The protein below binds the small molecule below.
Small molecule (SMILES): C[S@@H](CCCN)C[C@H]1O[C@@H](n2cnc3c(N)ncnc32)[C@H](O)[C@@H]1O

Binding-site contacts:
Ligand atom C8 contacts residue SER173 of chain 1.D at 3.3 Å.
Ligand atom N1 contacts residue GLY153 of chain 1.D at 2.9 Å (h-bond).
Ligand atom N7 contacts residue ALA179 of chain 1.D at 3.1 Å (h-bond).
Ligand atom C2 contacts residue ILE122 of chain 1.D at 3.7 Å (hydrophobic).
Ligand atom O4' contacts residue ASP171 of chain 1.D at 3.6 Å.
Ligand atom C2 contacts residue CYS120 of chain 1.D at 3.6 Å (hydrophobic).
Ligand atom O3' contacts residue VAL126 of chain 1.D at 3.3 Å.
Ligand atom N3 contacts residue ILE122 of chain 1.D at 3.3 Å (h-bond).
Ligand atom C3' contacts residue GLU121 of chain 1.D at 3.5 Å.
Ligand atom O3' contacts residue GLU121 of chain 1.D at 2.8 Å (salt-bridge).
Ligand atom CA contacts residue TYR76 of chain 1.D at 3.2 Å (hydrophobic).
Ligand atom O2' contacts residue GLU121 of chain 1.D at 2.6 Å (salt-bridge).
Ligand atom C4' contacts residue ASP171 of chain 1.D at 3.6 Å.
Ligand atom C2 contacts residue GLY153 of chain 1.D at 3.5 Å.
Ligand atom N6 contacts residue PRO178 of chain 1.D at 2.9 Å (h-bond).
Ligand atom CE contacts residue ASP101 of chain 1.D at 2.9 Å.
Ligand atom O2' contacts residue GLN46 of chain 1.D at 2.8 Å (h-bond).
Ligand atom O4' contacts residue GLY98 of chain 1.D at 3.4 Å.
Ligand atom CG contacts residue GLN67 of chain 1.D at 3.4 Å.
Ligand atom N6 contacts residue ASP152 of chain 1.D at 3.0 Å (salt-bridge).
Ligand atom C6 contacts residue LEU182 of chain 1.D at 3.5 Å (hydrophobic).
Ligand atom C5' contacts residue SER172 of chain 1.D at 3.5 Å.
Ligand atom N1 contacts residue ASP152 of chain 1.D at 3.5 Å (salt-bridge).
Ligand atom CA contacts residue GLN67 of chain 1.D at 3.6 Å.
Ligand atom CA contacts residue TYR240 of chain 1.D at 3.3 Å (hydrophobic).
Ligand atom N contacts residue TYR76 of chain 1.D at 3.4 Å.
Ligand atom CB contacts residue GLN67 of chain 1.D at 3.1 Å.
Ligand atom C2' contacts residue GLU121 of chain 1.D at 3.4 Å.
Ligand atom C5' contacts residue SER173 of chain 1.D at 3.4 Å.
Ligand atom N3 contacts residue GLY98 of chain 1.D at 3.5 Å.
Ligand atom C1' contacts residue GLU121 of chain 1.D at 3.3 Å.
Ligand atom C5' contacts residue ASP171 of chain 1.D at 3.1 Å.
Ligand atom N contacts residue ASP171 of chain 1.D at 3.1 Å (salt-bridge).
Ligand atom N contacts residue ASP101 of chain 1.D at 3.1 Å (salt-bridge).
Ligand atom CA contacts residue ASP171 of chain 1.D at 3.2 Å.
Ligand atom O4' contacts residue SER172 of chain 1.D at 3.6 Å.
Ligand atom N7 contacts residue PRO178 of chain 1.D at 3.2 Å.
Ligand atom SD contacts residue ASP171 of chain 1.D at 3.5 Å (salt-bridge).
Ligand atom CG contacts residue ASP171 of chain 1.D at 3.4 Å.
Ligand atom C4' contacts residue GLU121 of chain 1.D at 3.5 Å.

Sequence of chain 1.D:
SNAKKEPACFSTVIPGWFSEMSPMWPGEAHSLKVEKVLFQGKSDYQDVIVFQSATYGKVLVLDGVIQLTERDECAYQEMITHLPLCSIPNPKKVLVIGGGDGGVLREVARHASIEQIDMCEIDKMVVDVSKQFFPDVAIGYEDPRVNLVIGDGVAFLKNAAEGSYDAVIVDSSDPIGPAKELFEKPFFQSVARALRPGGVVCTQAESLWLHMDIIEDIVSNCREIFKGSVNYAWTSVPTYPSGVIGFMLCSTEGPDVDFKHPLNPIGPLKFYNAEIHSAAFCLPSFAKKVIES